Binding-site contacts:
Ligand atom N1 contacts residue HIS94 of chain 1.A at 3.4 Å (h-bond).
Ligand atom C1 contacts residue VAL121 of chain 1.A at 4.3 Å (hydrophobic).
Ligand atom C1 contacts residue HIS94 of chain 1.A at 3.1 Å.
Ligand atom O2 contacts residue HIS94 of chain 1.A at 3.0 Å.
Ligand atom O1 contacts residue THR199 of chain 1.A at 3.7 Å.
Ligand atom C6 contacts residue PHE130 of chain 1.A at 3.9 Å (hydrophobic).
Ligand atom N1 contacts residue THR198 of chain 1.A at 4.2 Å.
Ligand atom C4 contacts residue LEU197 of chain 1.A at 4.2 Å (hydrophobic).
Ligand atom O2 contacts residue ZN1 of chain 1.B at 2.2 Å.
Ligand atom C5 contacts residue ZN1 of chain 1.B at 4.1 Å.
Ligand atom O1 contacts residue HIS119 of chain 1.A at 4.0 Å.
Ligand atom C2 contacts residue HIS94 of chain 1.A at 3.7 Å.
Ligand atom O1 contacts residue THR198 of chain 1.A at 3.4 Å (h-bond).
Ligand atom C6 contacts residue GLN92 of chain 1.A at 4.3 Å.
Ligand atom C5 contacts residue HIS94 of chain 1.A at 4.3 Å.
Ligand atom C1 contacts residue HIS119 of chain 1.A at 4.2 Å.
Ligand atom C2 contacts residue LEU197 of chain 1.A at 3.8 Å (hydrophobic).
Ligand atom O1 contacts residue HIS94 of chain 1.A at 3.1 Å (h-bond).
Ligand atom C2 contacts residue ZN1 of chain 1.B at 4.2 Å.
Ligand atom C2 contacts residue VAL121 of chain 1.A at 3.7 Å (hydrophobic).
Ligand atom N1 contacts residue THR199 of chain 1.A at 4.2 Å.
Ligand atom C1 contacts residue ZN1 of chain 1.B at 2.9 Å.
Ligand atom O2 contacts residue HIS119 of chain 1.A at 3.1 Å (h-bond).
Ligand atom O2 contacts residue VAL121 of chain 1.A at 4.1 Å.
Ligand atom O2 contacts residue HIS96 of chain 1.A at 4.3 Å.
Ligand atom O1 contacts residue HIS96 of chain 1.A at 3.0 Å (h-bond).
Ligand atom C5 contacts residue THR199 of chain 1.A at 3.2 Å.
Ligand atom N1 contacts residue HIS96 of chain 1.A at 4.2 Å.
Ligand atom O1 contacts residue ZN1 of chain 1.B at 2.0 Å.
Ligand atom C3 contacts residue LEU197 of chain 1.A at 3.6 Å (hydrophobic).
Ligand atom C3 contacts residue GLN92 of chain 1.A at 4.3 Å.
Ligand atom N1 contacts residue ZN1 of chain 1.B at 2.8 Å.
Ligand atom C6 contacts residue LEU197 of chain 1.A at 3.6 Å (hydrophobic).
Ligand atom C4 contacts residue THR199 of chain 1.A at 3.8 Å.
Ligand atom C2 contacts residue GLN92 of chain 1.A at 4.5 Å.
Ligand atom C6 contacts residue VAL121 of chain 1.A at 4.2 Å (hydrophobic).

The protein below binds the small molecule below.
Small molecule (SMILES): Cc1ccn(O)c(=O)c1

Sequence of chain 1.A:
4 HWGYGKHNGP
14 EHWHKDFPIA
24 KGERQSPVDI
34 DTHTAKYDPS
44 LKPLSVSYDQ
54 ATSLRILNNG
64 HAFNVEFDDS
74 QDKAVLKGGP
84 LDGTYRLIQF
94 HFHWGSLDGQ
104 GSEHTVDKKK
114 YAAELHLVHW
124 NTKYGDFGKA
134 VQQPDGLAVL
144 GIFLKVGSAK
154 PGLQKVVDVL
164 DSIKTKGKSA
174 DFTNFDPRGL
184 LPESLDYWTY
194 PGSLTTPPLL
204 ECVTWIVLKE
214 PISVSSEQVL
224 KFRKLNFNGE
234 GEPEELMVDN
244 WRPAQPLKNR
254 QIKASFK